Sequence of chain 5.A:
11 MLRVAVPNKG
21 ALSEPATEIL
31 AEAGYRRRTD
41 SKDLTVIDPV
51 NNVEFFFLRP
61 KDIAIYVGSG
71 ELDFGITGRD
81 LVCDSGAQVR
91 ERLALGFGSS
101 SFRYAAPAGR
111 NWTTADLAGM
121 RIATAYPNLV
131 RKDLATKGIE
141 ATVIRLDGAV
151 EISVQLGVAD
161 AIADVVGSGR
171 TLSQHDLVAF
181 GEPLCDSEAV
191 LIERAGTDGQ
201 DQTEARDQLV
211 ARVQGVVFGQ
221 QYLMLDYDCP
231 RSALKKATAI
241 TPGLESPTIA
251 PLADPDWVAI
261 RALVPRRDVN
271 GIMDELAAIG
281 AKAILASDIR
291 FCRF

Sequence of chain 6.A:
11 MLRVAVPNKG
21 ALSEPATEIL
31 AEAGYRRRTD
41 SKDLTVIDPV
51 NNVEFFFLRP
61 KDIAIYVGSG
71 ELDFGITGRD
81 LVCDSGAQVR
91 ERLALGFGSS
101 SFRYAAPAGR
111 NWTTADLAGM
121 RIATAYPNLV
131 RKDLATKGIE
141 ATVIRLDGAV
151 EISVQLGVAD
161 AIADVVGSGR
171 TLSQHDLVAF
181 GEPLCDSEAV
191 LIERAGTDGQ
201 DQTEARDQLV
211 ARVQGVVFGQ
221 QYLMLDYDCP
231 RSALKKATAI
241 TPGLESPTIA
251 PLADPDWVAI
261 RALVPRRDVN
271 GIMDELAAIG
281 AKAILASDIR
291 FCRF

A protein and the small-molecule ligand that binds it are described below.
Small molecule (SMILES): N[C@@H](Cc1c[nH]c[nH+]1)C(=O)O

Binding-site contacts:
Ligand atom CD2 contacts residue ASP228 of chain 6.A at 3.7 Å.
Ligand atom C contacts residue GLY243 of chain 5.A at 4.0 Å.
Ligand atom OXT contacts residue LEU244 of chain 5.A at 3.5 Å (h-bond).
Ligand atom O contacts residue GLY243 of chain 5.A at 3.2 Å.
Ligand atom N contacts residue PRO247 of chain 5.A at 3.8 Å.
Ligand atom CA contacts residue ARG261 of chain 5.A at 3.4 Å.
Ligand atom CE1 contacts residue ASP226 of chain 6.A at 4.0 Å.
Ligand atom NE2 contacts residue LEU285 of chain 6.A at 3.4 Å.
Ligand atom CA contacts residue ASP228 of chain 6.A at 4.0 Å.
Ligand atom O contacts residue LEU263 of chain 5.A at 3.1 Å (h-bond).
Ligand atom ND1 contacts residue ASP228 of chain 6.A at 3.6 Å (salt-bridge).
Ligand atom CE1 contacts residue LEU285 of chain 6.A at 3.8 Å (hydrophobic).
Ligand atom CG contacts residue ASP228 of chain 6.A at 3.7 Å.
Ligand atom OXT contacts residue GLU245 of chain 5.A at 3.2 Å (salt-bridge).
Ligand atom CE1 contacts residue ALA283 of chain 6.A at 4.1 Å (hydrophobic).
Ligand atom N contacts residue ASP228 of chain 6.A at 3.0 Å (salt-bridge).
Ligand atom OXT contacts residue ASP228 of chain 6.A at 2.8 Å (salt-bridge).
Ligand atom CA contacts residue SER246 of chain 5.A at 3.5 Å.
Ligand atom N contacts residue SER246 of chain 5.A at 2.8 Å (h-bond).
Ligand atom NE2 contacts residue ALA283 of chain 6.A at 3.4 Å (h-bond).
Ligand atom N contacts residue ARG261 of chain 5.A at 4.0 Å.
Ligand atom C contacts residue ASP228 of chain 6.A at 3.8 Å.
Ligand atom CE1 contacts residue ASP228 of chain 6.A at 3.7 Å.
Ligand atom CE1 contacts residue TYR227 of chain 6.A at 3.8 Å (hydrophobic).
Ligand atom OXT contacts residue SER246 of chain 5.A at 3.4 Å (h-bond).
Ligand atom O contacts residue ALA262 of chain 5.A at 3.8 Å.
Ligand atom CB contacts residue ARG261 of chain 5.A at 3.6 Å.
Ligand atom CB contacts residue ALA262 of chain 5.A at 3.9 Å (hydrophobic).
Ligand atom C contacts residue LEU244 of chain 5.A at 3.6 Å (hydrophobic).
Ligand atom CA contacts residue ALA262 of chain 5.A at 3.9 Å (hydrophobic).
Ligand atom C contacts residue SER246 of chain 5.A at 3.6 Å.
Ligand atom NE2 contacts residue ASP228 of chain 6.A at 3.9 Å.
Ligand atom N contacts residue LEU252 of chain 6.A at 3.6 Å.
Ligand atom CD2 contacts residue LEU263 of chain 5.A at 3.6 Å (hydrophobic).
Ligand atom O contacts residue LEU244 of chain 5.A at 3.0 Å (h-bond).
Ligand atom CB contacts residue THR248 of chain 5.A at 3.8 Å.
Ligand atom N contacts residue THR248 of chain 5.A at 3.0 Å (h-bond).
Ligand atom CD2 contacts residue LEU285 of chain 6.A at 3.9 Å (hydrophobic).
Ligand atom CG contacts residue MET224 of chain 5.A at 4.1 Å (hydrophobic).
Ligand atom CA contacts residue THR248 of chain 5.A at 3.7 Å.